Binding-site contacts:
Ligand atom C4 contacts residue TRP7 of chain 1.B at 4.2 Å (hydrophobic).
Ligand atom C3 contacts residue TRP7 of chain 1.B at 3.9 Å (hydrophobic).
Ligand atom O5 contacts residue TRP7 of chain 1.B at 2.3 Å.
Ligand atom C3 contacts residue GLU6 of chain 1.B at 3.6 Å.
Ligand atom C1 contacts residue TRP7 of chain 1.B at 1.5 Å (hydrophobic).
Ligand atom O2 contacts residue TRP7 of chain 1.B at 2.9 Å (h-bond).
Ligand atom O2 contacts residue ARG26 of chain 1.B at 4.5 Å.
Ligand atom C5 contacts residue TRP7 of chain 1.B at 3.7 Å (hydrophobic).
Ligand atom C2 contacts residue GLU6 of chain 1.B at 4.1 Å.
Ligand atom C6 contacts residue ARG24 of chain 1.B at 3.9 Å.
Ligand atom O6 contacts residue ARG24 of chain 1.B at 2.8 Å (salt-bridge).
Ligand atom C2 contacts residue TRP7 of chain 1.B at 2.5 Å (hydrophobic).
Ligand atom O2 contacts residue GLU6 of chain 1.B at 3.4 Å.
Ligand atom O5 contacts residue ARG24 of chain 1.B at 3.1 Å (salt-bridge).
Ligand atom C1 contacts residue ARG24 of chain 1.B at 3.8 Å.
Ligand atom O3 contacts residue TRP7 of chain 1.B at 4.4 Å.
Ligand atom C6 contacts residue TRP7 of chain 1.B at 4.3 Å (hydrophobic).
Ligand atom O6 contacts residue TRP7 of chain 1.B at 4.5 Å.
Ligand atom C2 contacts residue ARG26 of chain 1.B at 4.4 Å.
Ligand atom C5 contacts residue ARG24 of chain 1.B at 4.1 Å.
Ligand atom O2 contacts residue ASP5 of chain 1.B at 4.0 Å.
Ligand atom O3 contacts residue GLU6 of chain 1.B at 3.1 Å (salt-bridge).

This small molecule binds to this protein.
Small molecule (SMILES): OC[C@H]1O[C@H](O)[C@@H](O)[C@@H](O)[C@@H]1O

Sequence of chain 1.B:
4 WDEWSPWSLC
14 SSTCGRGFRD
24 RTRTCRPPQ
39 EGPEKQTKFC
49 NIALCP